Binding-site contacts:
Ligand atom C4 contacts residue PRO198 of chain 1.A at 4.2 Å (hydrophobic).
Ligand atom O1 contacts residue HIS92 of chain 1.A at 3.3 Å.
Ligand atom N3 contacts residue THR197 of chain 1.A at 3.3 Å (h-bond).
Ligand atom C5 contacts residue LEU195 of chain 1.A at 3.5 Å (hydrophobic).
Ligand atom O1 contacts residue HIS117 of chain 1.A at 3.3 Å (h-bond).
Ligand atom N contacts residue GLU104 of chain 1.A at 4.2 Å.
Ligand atom N contacts residue THR196 of chain 1.A at 2.8 Å (h-bond).
Ligand atom N3 contacts residue THR196 of chain 1.A at 3.9 Å.
Ligand atom C9 contacts residue THR197 of chain 1.A at 3.5 Å.
Ligand atom N contacts residue HIS94 of chain 1.A at 3.3 Å (h-bond).
Ligand atom O2 contacts residue THR196 of chain 1.A at 2.9 Å (h-bond).
Ligand atom C4 contacts residue THR197 of chain 1.A at 3.1 Å.
Ligand atom C6 contacts residue LEU195 of chain 1.A at 3.7 Å (hydrophobic).
Ligand atom N contacts residue HIS117 of chain 1.A at 3.4 Å (h-bond).
Ligand atom S contacts residue HIS92 of chain 1.A at 3.9 Å.
Ligand atom C2 contacts residue THR196 of chain 1.A at 4.2 Å.
Ligand atom C2 contacts residue LEU195 of chain 1.A at 4.1 Å (hydrophobic).
Ligand atom O1 contacts residue ZN1 of chain 1.B at 2.9 Å.
Ligand atom O1 contacts residue VAL140 of chain 1.A at 3.8 Å.
Ligand atom O2 contacts residue ZN1 of chain 1.B at 4.0 Å.
Ligand atom N contacts residue ZN1 of chain 1.B at 1.9 Å.
Ligand atom C7 contacts residue LEU138 of chain 1.A at 4.2 Å (hydrophobic).
Ligand atom C6 contacts residue PHE128 of chain 1.A at 3.7 Å (hydrophobic).
Ligand atom O1 contacts residue THR119 of chain 1.A at 3.9 Å.
Ligand atom N contacts residue HIS92 of chain 1.A at 3.2 Å (h-bond).
Ligand atom S contacts residue THR196 of chain 1.A at 3.8 Å.
Ligand atom S contacts residue HIS117 of chain 1.A at 3.8 Å.
Ligand atom O1 contacts residue TRP206 of chain 1.A at 4.0 Å.
Ligand atom C7 contacts residue PHE128 of chain 1.A at 3.4 Å (hydrophobic).
Ligand atom C4 contacts residue LEU195 of chain 1.A at 3.7 Å (hydrophobic).
Ligand atom C8 contacts residue LEU195 of chain 1.A at 3.7 Å (hydrophobic).
Ligand atom O2 contacts residue SER194 of chain 1.A at 4.1 Å.
Ligand atom O2 contacts residue LEU195 of chain 1.A at 3.4 Å.
Ligand atom C7 contacts residue LEU195 of chain 1.A at 3.9 Å (hydrophobic).
Ligand atom S1 contacts residue LEU195 of chain 1.A at 4.0 Å.
Ligand atom N3 contacts residue LEU195 of chain 1.A at 3.5 Å.
Ligand atom C9 contacts residue LEU195 of chain 1.A at 3.5 Å (hydrophobic).
Ligand atom O2 contacts residue TRP206 of chain 1.A at 3.5 Å.
Ligand atom S1 contacts residue THR119 of chain 1.A at 3.8 Å.
Ligand atom S contacts residue ZN1 of chain 1.B at 3.0 Å.

A small-molecule ligand and the protein it binds are described below.
Small molecule (SMILES): NS(=O)(=O)c1nc2ccccc2s1

Sequence of chain 1.A:
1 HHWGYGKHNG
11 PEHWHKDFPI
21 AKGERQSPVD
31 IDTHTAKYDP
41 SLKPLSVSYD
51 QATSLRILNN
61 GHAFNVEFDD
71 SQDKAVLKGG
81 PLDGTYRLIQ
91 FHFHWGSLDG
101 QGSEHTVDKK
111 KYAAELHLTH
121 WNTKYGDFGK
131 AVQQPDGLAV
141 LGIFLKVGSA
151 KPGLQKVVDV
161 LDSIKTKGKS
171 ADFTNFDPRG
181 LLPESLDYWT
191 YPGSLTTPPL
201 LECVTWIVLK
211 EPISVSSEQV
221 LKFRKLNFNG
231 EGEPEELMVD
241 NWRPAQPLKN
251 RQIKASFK